A small-molecule ligand and the protein it binds are described below.
Small molecule (SMILES): CC(=O)N[C@@H]1[C@@H](O)[C@H](O)[C@@H](CO)O[C@H]1O

Binding-site contacts:
Ligand atom C2 contacts residue ASN340 of chain 1.B at 2.6 Å.
Ligand atom C3 contacts residue ASN340 of chain 1.B at 3.9 Å.
Ligand atom C7 contacts residue ASN340 of chain 1.B at 3.3 Å.
Ligand atom C5 contacts residue ASN340 of chain 1.B at 3.7 Å.
Ligand atom O5 contacts residue ASN340 of chain 1.B at 2.4 Å (h-bond).
Ligand atom C7 contacts residue VAL339 of chain 1.B at 4.4 Å (hydrophobic).
Ligand atom C1 contacts residue ASN340 of chain 1.B at 1.5 Å.
Ligand atom O7 contacts residue ASN340 of chain 1.B at 3.0 Å (h-bond).
Ligand atom O7 contacts residue VAL339 of chain 1.B at 3.4 Å.
Ligand atom C4 contacts residue ASN340 of chain 1.B at 4.3 Å.
Ligand atom N2 contacts residue ASN340 of chain 1.B at 3.1 Å (h-bond).

Sequence of chain 1.B:
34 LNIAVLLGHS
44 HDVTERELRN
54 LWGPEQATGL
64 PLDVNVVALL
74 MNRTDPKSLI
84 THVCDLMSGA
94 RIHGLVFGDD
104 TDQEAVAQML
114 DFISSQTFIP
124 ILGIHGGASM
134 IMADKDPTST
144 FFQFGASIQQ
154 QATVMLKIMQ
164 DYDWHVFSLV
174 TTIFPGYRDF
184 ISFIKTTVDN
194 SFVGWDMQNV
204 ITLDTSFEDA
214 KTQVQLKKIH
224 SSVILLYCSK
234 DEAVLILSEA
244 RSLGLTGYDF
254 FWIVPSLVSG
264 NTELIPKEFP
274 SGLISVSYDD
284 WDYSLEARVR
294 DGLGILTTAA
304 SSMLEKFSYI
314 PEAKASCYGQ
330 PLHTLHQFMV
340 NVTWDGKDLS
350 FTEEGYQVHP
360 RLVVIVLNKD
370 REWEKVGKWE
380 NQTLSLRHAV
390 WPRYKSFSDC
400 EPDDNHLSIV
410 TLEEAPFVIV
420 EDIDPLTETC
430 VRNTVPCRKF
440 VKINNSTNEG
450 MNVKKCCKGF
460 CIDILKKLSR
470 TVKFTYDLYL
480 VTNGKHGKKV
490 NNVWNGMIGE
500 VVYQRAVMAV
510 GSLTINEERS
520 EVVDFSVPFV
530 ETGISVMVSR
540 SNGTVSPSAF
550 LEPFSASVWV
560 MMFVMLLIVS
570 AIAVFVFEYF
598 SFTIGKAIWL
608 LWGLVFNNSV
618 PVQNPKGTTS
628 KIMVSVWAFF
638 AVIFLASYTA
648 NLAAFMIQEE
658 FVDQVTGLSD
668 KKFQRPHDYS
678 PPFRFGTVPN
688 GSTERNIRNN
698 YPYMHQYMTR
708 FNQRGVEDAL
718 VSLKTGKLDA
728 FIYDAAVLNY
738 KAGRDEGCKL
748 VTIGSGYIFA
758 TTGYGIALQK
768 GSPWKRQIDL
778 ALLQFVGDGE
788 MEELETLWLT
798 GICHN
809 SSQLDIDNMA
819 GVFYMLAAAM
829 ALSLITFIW